A protein and the small-molecule ligand that binds it are described below.
Small molecule (SMILES): CC(=O)N[C@@H]1[C@@H](O)[C@H](O)[C@@H](CO)O[C@H]1O

Sequence of chain 1.A:
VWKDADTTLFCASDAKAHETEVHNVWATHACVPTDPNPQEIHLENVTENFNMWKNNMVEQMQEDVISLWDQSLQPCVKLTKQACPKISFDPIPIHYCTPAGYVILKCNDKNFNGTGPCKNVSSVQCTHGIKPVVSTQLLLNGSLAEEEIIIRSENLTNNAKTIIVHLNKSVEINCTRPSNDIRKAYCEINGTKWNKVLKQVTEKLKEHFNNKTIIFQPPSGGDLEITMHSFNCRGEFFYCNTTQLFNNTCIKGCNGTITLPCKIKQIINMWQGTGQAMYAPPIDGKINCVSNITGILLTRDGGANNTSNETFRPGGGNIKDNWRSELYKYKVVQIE

Binding-site contacts:
Ligand atom C2 contacts residue ASN173 of chain 1.A at 2.4 Å.
Ligand atom C1 contacts residue ILE154 of chain 1.A at 3.7 Å (hydrophobic).
Ligand atom C1 contacts residue GLU153 of chain 1.A at 4.1 Å.
Ligand atom O6 contacts residue GLU153 of chain 1.A at 3.5 Å.
Ligand atom C6 contacts residue GLU153 of chain 1.A at 3.8 Å.
Ligand atom C5 contacts residue ILE154 of chain 1.A at 4.4 Å (hydrophobic).
Ligand atom C8 contacts residue ASN173 of chain 1.A at 3.7 Å.
Ligand atom C5 contacts residue GLN212 of chain 1.A at 4.2 Å.
Ligand atom O3 contacts residue GLN212 of chain 1.A at 4.2 Å.
Ligand atom C1 contacts residue GLN212 of chain 1.A at 4.2 Å.
Ligand atom C5 contacts residue GLU153 of chain 1.A at 4.4 Å.
Ligand atom O7 contacts residue ASN173 of chain 1.A at 3.9 Å.
Ligand atom C1 contacts residue ASN173 of chain 1.A at 1.3 Å.
Ligand atom C1 contacts residue GLU152 of chain 1.A at 4.3 Å.
Ligand atom O5 contacts residue GLU153 of chain 1.A at 3.6 Å.
Ligand atom C8 contacts residue GLN212 of chain 1.A at 3.2 Å.
Ligand atom O6 contacts residue LYS216 of chain 1.A at 3.0 Å.
Ligand atom C3 contacts residue ASN173 of chain 1.A at 3.7 Å.
Ligand atom C3 contacts residue GLN212 of chain 1.A at 3.7 Å.
Ligand atom C6 contacts residue LYS216 of chain 1.A at 4.2 Å.
Ligand atom N2 contacts residue ASN173 of chain 1.A at 2.8 Å (h-bond).
Ligand atom C8 contacts residue LYS174 of chain 1.A at 4.5 Å.
Ligand atom C4 contacts residue ASN173 of chain 1.A at 4.2 Å.
Ligand atom O5 contacts residue ILE154 of chain 1.A at 3.6 Å.
Ligand atom O6 contacts residue ILE154 of chain 1.A at 3.8 Å.
Ligand atom C7 contacts residue ASN173 of chain 1.A at 3.4 Å.
Ligand atom C5 contacts residue ASN173 of chain 1.A at 3.6 Å.
Ligand atom O5 contacts residue ASN173 of chain 1.A at 2.3 Å (h-bond).
Ligand atom O4 contacts residue GLN212 of chain 1.A at 4.3 Å.